Binding-site contacts:
Ligand atom C7 contacts residue GLU29 of chain 1.B at 4.4 Å.
Ligand atom O5 contacts residue ASN47 of chain 1.B at 2.4 Å (h-bond).
Ligand atom C8 contacts residue SER49 of chain 1.B at 4.1 Å.
Ligand atom C8 contacts residue GLU29 of chain 1.B at 3.4 Å.
Ligand atom C5 contacts residue ASN47 of chain 1.B at 3.6 Å.
Ligand atom N2 contacts residue ASN47 of chain 1.B at 2.9 Å (h-bond).
Ligand atom C3 contacts residue ASN47 of chain 1.B at 3.7 Å.
Ligand atom C1 contacts residue ASN47 of chain 1.B at 1.4 Å.
Ligand atom C8 contacts residue PHE41 of chain 1.B at 4.3 Å (hydrophobic).
Ligand atom C8 contacts residue SER48 of chain 1.B at 4.1 Å.
Ligand atom C7 contacts residue SER49 of chain 1.B at 3.6 Å.
Ligand atom C2 contacts residue ASN47 of chain 1.B at 2.3 Å.
Ligand atom C7 contacts residue SER48 of chain 1.B at 4.1 Å.
Ligand atom C7 contacts residue ASN47 of chain 1.B at 3.4 Å.
Ligand atom C7 contacts residue VAL40 of chain 1.B at 4.4 Å (hydrophobic).
Ligand atom C8 contacts residue ASN42 of chain 1.B at 4.0 Å.
Ligand atom C8 contacts residue VAL40 of chain 1.B at 3.3 Å (hydrophobic).
Ligand atom C1 contacts residue ASN42 of chain 1.B at 4.3 Å.
Ligand atom O7 contacts residue ASN47 of chain 1.B at 3.4 Å (h-bond).
Ligand atom C4 contacts residue ASN47 of chain 1.B at 4.2 Å.
Ligand atom N2 contacts residue GLU29 of chain 1.B at 4.4 Å.
Ligand atom O7 contacts residue SER49 of chain 1.B at 2.6 Å (h-bond).
Ligand atom C8 contacts residue ASN47 of chain 1.B at 3.9 Å.
Ligand atom O7 contacts residue SER48 of chain 1.B at 3.3 Å.
Ligand atom N2 contacts residue ASN42 of chain 1.B at 3.9 Å.

The small molecule below binds the protein below.
Small molecule (SMILES): CC(=O)N[C@H]1[C@H](O[C@H]2[C@H](O)[C@@H](NC(C)=O)CO[C@@H]2CO)O[C@H](CO)[C@@H](O)[C@@H]1O

Sequence of chain 1.B:
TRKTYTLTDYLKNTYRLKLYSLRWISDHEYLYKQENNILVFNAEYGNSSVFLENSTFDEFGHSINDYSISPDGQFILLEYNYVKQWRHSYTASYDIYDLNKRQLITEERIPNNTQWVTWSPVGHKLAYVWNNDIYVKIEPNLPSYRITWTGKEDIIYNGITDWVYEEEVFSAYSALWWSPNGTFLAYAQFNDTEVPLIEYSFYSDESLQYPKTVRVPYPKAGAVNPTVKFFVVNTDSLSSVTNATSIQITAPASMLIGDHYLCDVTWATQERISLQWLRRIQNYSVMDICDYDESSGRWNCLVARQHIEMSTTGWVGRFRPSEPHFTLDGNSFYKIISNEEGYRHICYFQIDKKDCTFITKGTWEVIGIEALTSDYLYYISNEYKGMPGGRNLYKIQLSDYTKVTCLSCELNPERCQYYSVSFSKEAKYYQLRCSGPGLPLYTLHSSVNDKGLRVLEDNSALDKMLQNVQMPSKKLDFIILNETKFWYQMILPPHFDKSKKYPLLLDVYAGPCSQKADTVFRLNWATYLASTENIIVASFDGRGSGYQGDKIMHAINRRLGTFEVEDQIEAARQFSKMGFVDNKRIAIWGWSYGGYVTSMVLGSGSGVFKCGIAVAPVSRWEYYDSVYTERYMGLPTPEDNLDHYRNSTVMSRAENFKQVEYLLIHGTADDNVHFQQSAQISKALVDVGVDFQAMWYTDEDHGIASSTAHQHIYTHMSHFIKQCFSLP